The small molecule below binds the protein below.
Small molecule (SMILES): CC(=O)N[C@H]1[C@H](O[C@H]2[C@H](O)[C@@H](NC(C)=O)CO[C@@H]2CO)O[C@H](CO)[C@@H](O[C@@H]2O[C@H](CO[C@H]3O[C@H](CO)[C@@H](O)[C@H](O)[C@@H]3O)[C@@H](O)[C@H](O[C@H]3O[C@H](CO)[C@@H](O)[C@H](O)[C@@H]3O)[C@@H]2O)[C@@H]1O

Sequence of chain 2.F:
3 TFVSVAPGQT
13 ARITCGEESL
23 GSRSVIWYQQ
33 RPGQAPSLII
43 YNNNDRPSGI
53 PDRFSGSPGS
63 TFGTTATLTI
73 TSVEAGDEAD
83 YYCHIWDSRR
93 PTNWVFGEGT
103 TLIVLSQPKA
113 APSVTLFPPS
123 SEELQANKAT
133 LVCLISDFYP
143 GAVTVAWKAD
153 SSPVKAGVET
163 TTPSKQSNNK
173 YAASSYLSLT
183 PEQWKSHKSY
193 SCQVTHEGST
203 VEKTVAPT

Sequence of chain 2.D:
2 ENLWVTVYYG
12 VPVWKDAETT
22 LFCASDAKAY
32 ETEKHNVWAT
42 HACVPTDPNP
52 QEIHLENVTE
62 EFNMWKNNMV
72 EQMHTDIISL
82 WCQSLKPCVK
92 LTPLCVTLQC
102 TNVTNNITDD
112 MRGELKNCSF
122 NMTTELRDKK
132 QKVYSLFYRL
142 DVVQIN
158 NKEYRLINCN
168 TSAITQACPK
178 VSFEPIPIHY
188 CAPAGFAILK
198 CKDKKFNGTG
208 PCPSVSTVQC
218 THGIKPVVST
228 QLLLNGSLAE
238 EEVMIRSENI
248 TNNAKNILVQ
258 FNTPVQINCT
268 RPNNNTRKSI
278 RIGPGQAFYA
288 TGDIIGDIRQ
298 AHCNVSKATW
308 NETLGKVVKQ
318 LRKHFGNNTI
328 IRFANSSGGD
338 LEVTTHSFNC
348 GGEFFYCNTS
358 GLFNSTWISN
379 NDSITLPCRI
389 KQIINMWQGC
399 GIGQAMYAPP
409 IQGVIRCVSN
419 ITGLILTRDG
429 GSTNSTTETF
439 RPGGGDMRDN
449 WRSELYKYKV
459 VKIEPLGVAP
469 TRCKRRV

Binding-site contacts:
Ligand atom C8 contacts residue ASP290 of chain 2.D at 4.3 Å.
Ligand atom C7 contacts residue ASN118 of chain 2.D at 3.3 Å.
Ligand atom O5 contacts residue ASN118 of chain 2.D at 2.4 Å (h-bond).
Ligand atom C2 contacts residue ASN118 of chain 2.D at 2.5 Å.
Ligand atom C5 contacts residue ASN118 of chain 2.D at 3.7 Å.
Ligand atom C4 contacts residue ASN118 of chain 2.D at 4.2 Å.
Ligand atom C3 contacts residue TYR135 of chain 2.D at 4.5 Å (hydrophobic).
Ligand atom C6 contacts residue SER120 of chain 2.D at 4.5 Å.
Ligand atom C5 contacts residue TYR135 of chain 2.D at 4.2 Å (hydrophobic).
Ligand atom N2 contacts residue THR105 of chain 2.D at 4.4 Å.
Ligand atom N2 contacts residue ASN118 of chain 2.D at 2.9 Å (h-bond).
Ligand atom C7 contacts residue THR105 of chain 2.D at 3.2 Å.
Ligand atom C8 contacts residue TYR135 of chain 2.D at 4.4 Å (hydrophobic).
Ligand atom O7 contacts residue THR105 of chain 2.D at 2.2 Å (h-bond).
Ligand atom C8 contacts residue ARG91 of chain 2.F at 3.6 Å.
Ligand atom C8 contacts residue ASN118 of chain 2.D at 4.5 Å.
Ligand atom C8 contacts residue THR105 of chain 2.D at 3.8 Å.
Ligand atom C1 contacts residue TYR135 of chain 2.D at 4.2 Å (hydrophobic).
Ligand atom O5 contacts residue TYR135 of chain 2.D at 4.5 Å.
Ligand atom C8 contacts residue VAL104 of chain 2.D at 4.2 Å (hydrophobic).
Ligand atom O7 contacts residue ASN118 of chain 2.D at 3.4 Å (h-bond).
Ligand atom C3 contacts residue ASN118 of chain 2.D at 3.8 Å.
Ligand atom C1 contacts residue ASN118 of chain 2.D at 1.4 Å.